This small molecule binds to this protein.
Small molecule (SMILES): CO[C@H]1O[C@H](CO)[C@@H](O)[C@H](O)[C@H]1O

Binding-site contacts:
Ligand atom O4 contacts residue TYR290 of chain 1.A at 3.8 Å.
Ligand atom O2 contacts residue PHE453 of chain 1.A at 4.1 Å.
Ligand atom O3 contacts residue GLU99 of chain 1.A at 3.7 Å.
Ligand atom O4 contacts residue SER287 of chain 1.A at 2.8 Å (h-bond).
Ligand atom O2 contacts residue ASN75 of chain 1.A at 3.8 Å.
Ligand atom C1 contacts residue PHE453 of chain 1.A at 3.7 Å (hydrophobic).
Ligand atom O6 contacts residue SER460 of chain 1.A at 3.2 Å (h-bond).
Ligand atom O6 contacts residue VAL286 of chain 1.A at 3.8 Å.
Ligand atom C6 contacts residue TYR290 of chain 1.A at 4.1 Å (hydrophobic).
Ligand atom O3 contacts residue PHE98 of chain 1.A at 4.0 Å.
Ligand atom O1 contacts residue ASN75 of chain 1.A at 4.0 Å.
Ligand atom C6 contacts residue VAL286 of chain 1.A at 3.7 Å (hydrophobic).
Ligand atom O6 contacts residue ILE456 of chain 1.A at 4.1 Å.
Ligand atom C4 contacts residue TYR290 of chain 1.A at 4.4 Å (hydrophobic).
Ligand atom C2 contacts residue GLU99 of chain 1.A at 3.9 Å.
Ligand atom O5 contacts residue GLN457 of chain 1.A at 2.9 Å (h-bond).
Ligand atom O6 contacts residue TRP289 of chain 1.A at 4.3 Å.
Ligand atom O1 contacts residue HIS80 of chain 1.A at 3.2 Å.
Ligand atom O6 contacts residue TYR290 of chain 1.A at 4.0 Å.
Ligand atom O5 contacts residue PHE453 of chain 1.A at 4.2 Å.
Ligand atom C6 contacts residue GLN457 of chain 1.A at 3.6 Å.
Ligand atom O2 contacts residue GLU99 of chain 1.A at 2.9 Å (salt-bridge).
Ligand atom C3 contacts residue GLU99 of chain 1.A at 4.3 Å.
Ligand atom C2 contacts residue HIS80 of chain 1.A at 3.7 Å.
Ligand atom C1 contacts residue GLN457 of chain 1.A at 3.8 Å.
Ligand atom O6 contacts residue GLN457 of chain 1.A at 3.9 Å.
Ligand atom C5 contacts residue GLN457 of chain 1.A at 3.8 Å.
Ligand atom O3 contacts residue ALA102 of chain 1.A at 3.1 Å.
Ligand atom C5 contacts residue TYR290 of chain 1.A at 3.7 Å (hydrophobic).
Ligand atom C7 contacts residue HIS80 of chain 1.A at 3.4 Å.
Ligand atom O1 contacts residue TYR290 of chain 1.A at 3.3 Å.
Ligand atom C7 contacts residue TYR290 of chain 1.A at 3.5 Å (hydrophobic).
Ligand atom C2 contacts residue PHE453 of chain 1.A at 3.7 Å (hydrophobic).
Ligand atom C4 contacts residue SER287 of chain 1.A at 4.0 Å.
Ligand atom O4 contacts residue TRP291 of chain 1.A at 4.3 Å.
Ligand atom C7 contacts residue ILE456 of chain 1.A at 3.9 Å (hydrophobic).
Ligand atom C3 contacts residue ALA102 of chain 1.A at 4.3 Å (hydrophobic).
Ligand atom O2 contacts residue HIS80 of chain 1.A at 2.5 Å (h-bond).
Ligand atom C1 contacts residue HIS80 of chain 1.A at 3.8 Å.
Ligand atom O5 contacts residue ILE456 of chain 1.A at 4.0 Å.

Sequence of chain 1.A:
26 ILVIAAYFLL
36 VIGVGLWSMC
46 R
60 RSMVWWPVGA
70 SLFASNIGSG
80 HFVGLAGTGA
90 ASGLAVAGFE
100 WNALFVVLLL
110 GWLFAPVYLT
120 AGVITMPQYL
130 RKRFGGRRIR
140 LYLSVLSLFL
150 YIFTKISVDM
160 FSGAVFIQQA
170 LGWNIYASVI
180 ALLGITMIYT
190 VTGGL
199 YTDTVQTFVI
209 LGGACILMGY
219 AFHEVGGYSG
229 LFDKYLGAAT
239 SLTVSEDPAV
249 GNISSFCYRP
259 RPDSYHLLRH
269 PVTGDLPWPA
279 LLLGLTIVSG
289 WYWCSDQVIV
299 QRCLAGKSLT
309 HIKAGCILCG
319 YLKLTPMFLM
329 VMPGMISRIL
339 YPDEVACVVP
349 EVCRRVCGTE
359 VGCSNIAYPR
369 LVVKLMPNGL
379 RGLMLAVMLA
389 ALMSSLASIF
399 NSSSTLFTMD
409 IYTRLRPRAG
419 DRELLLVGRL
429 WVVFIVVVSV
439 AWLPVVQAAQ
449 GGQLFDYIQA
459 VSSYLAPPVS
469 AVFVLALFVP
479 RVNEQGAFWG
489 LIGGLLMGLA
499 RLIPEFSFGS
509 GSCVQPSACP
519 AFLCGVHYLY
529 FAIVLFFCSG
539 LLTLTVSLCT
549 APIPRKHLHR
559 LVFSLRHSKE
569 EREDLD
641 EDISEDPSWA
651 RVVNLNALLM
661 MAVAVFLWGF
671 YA